Sequence of chain 45.C:
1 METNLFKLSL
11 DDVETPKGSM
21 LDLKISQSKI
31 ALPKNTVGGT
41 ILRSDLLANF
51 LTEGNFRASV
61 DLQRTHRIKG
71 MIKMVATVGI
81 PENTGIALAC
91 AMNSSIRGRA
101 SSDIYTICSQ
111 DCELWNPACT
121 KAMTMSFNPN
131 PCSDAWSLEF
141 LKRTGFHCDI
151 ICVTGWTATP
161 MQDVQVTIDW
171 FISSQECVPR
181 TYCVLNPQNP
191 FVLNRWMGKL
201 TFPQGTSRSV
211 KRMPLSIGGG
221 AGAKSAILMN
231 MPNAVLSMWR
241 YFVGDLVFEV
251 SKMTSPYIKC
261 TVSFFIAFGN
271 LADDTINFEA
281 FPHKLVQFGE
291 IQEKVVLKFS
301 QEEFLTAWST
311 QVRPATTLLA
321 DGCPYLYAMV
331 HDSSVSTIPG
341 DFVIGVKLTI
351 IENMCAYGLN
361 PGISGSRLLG

A small-molecule ligand and the protein it binds are described below.
Small molecule (SMILES): Nc1ccn([C@@H]2O[C@H](CO[P](=O)(O)O[C@H]3[C@@H](O)[C@H](n4ccc(=O)[nH]c4=O)O[C@@H]3CO[P](=O)(O)O[C@H]3[C@@H](O)[C@H](n4ccc(N)nc4=O)O[C@@H]3CO[P](=O)(O)O[C@H]3[C@@H](O)[C@H](n4ccc(=O)[nH]c4=O)O[C@@H]3CO[P](=O)(O)O[C@H]3[C@@H](O)[C@H](n4cnc5c(=O)nc(N)[nH]c54)O[C@@H]3CO[P](=O)(O)O[C@H]3[C@@H](O)[C@H](n4cnc5c(N)ncnc54)O[C@@H]3CO)[C@@H](O)[C@H]2O)c(=O)n1

Sequence of chain 50.C:
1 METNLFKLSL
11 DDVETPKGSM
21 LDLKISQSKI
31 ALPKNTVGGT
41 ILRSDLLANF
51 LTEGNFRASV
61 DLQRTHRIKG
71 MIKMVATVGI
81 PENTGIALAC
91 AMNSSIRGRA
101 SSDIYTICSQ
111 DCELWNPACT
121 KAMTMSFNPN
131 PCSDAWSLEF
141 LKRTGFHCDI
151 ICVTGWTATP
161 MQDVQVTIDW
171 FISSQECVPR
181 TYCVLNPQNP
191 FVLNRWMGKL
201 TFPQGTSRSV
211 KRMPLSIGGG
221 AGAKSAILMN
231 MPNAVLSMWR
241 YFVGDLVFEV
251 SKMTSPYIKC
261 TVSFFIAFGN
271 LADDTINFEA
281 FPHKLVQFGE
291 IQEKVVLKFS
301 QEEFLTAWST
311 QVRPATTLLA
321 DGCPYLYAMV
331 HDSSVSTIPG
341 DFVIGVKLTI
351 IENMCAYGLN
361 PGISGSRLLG

Binding-site contacts:
Ligand atom O4' contacts residue PRO190 of chain 50.C at 3.2 Å.
Ligand atom N3 contacts residue ARG180 of chain 50.C at 4.0 Å.
Ligand atom C1' contacts residue PRO190 of chain 50.C at 3.9 Å (hydrophobic).
Ligand atom P contacts residue SER126 of chain 50.C at 3.7 Å.
Ligand atom C1' contacts residue ARG180 of chain 50.C at 3.7 Å.
Ligand atom P contacts residue THR3 of chain 45.C at 3.9 Å.
Ligand atom C5' contacts residue THR124 of chain 50.C at 3.5 Å.
Ligand atom O3' contacts residue SER126 of chain 50.C at 3.3 Å.
Ligand atom OP1 contacts residue LYS7 of chain 45.C at 3.4 Å (salt-bridge).
Ligand atom OP1 contacts residue THR124 of chain 50.C at 4.0 Å.
Ligand atom C4' contacts residue GLU2 of chain 45.C at 3.5 Å.
Ligand atom C4' contacts residue THR124 of chain 50.C at 3.6 Å.
Ligand atom N7 contacts residue ILE350 of chain 50.C at 3.8 Å.
Ligand atom O3' contacts residue GLU2 of chain 45.C at 3.6 Å.
Ligand atom OP1 contacts residue THR3 of chain 45.C at 2.9 Å (h-bond).
Ligand atom OP1 contacts residue THR124 of chain 50.C at 3.8 Å.
Ligand atom C5 contacts residue ILE350 of chain 50.C at 3.6 Å (hydrophobic).
Ligand atom N3 contacts residue VAL192 of chain 50.C at 3.4 Å.
Ligand atom OP1 contacts residue ASN4 of chain 45.C at 3.5 Å.
Ligand atom O4' contacts residue ARG180 of chain 50.C at 4.0 Å.
Ligand atom O5' contacts residue LYS7 of chain 45.C at 3.4 Å (salt-bridge).
Ligand atom OP2 contacts residue LYS7 of chain 45.C at 2.6 Å (salt-bridge).
Ligand atom OP1 contacts residue SER126 of chain 50.C at 2.8 Å (h-bond).
Ligand atom O4' contacts residue MET1 of chain 45.C at 3.7 Å.
Ligand atom C6 contacts residue ILE350 of chain 50.C at 3.8 Å (hydrophobic).
Ligand atom O3' contacts residue THR3 of chain 45.C at 3.8 Å.
Ligand atom C4 contacts residue VAL192 of chain 50.C at 3.9 Å (hydrophobic).
Ligand atom C2 contacts residue ARG180 of chain 50.C at 3.6 Å.
Ligand atom C4' contacts residue SER126 of chain 50.C at 3.4 Å.
Ligand atom O2' contacts residue ARG180 of chain 50.C at 3.9 Å.
Ligand atom C5' contacts residue SER126 of chain 50.C at 3.9 Å.
Ligand atom O2' contacts residue MET125 of chain 50.C at 3.6 Å.
Ligand atom C2 contacts residue VAL192 of chain 50.C at 3.7 Å (hydrophobic).
Ligand atom C4' contacts residue MET1 of chain 45.C at 3.9 Å (hydrophobic).
Ligand atom O2' contacts residue MET1 of chain 45.C at 3.2 Å (h-bond).
Ligand atom N6 contacts residue THR349 of chain 50.C at 3.9 Å.
Ligand atom C5' contacts residue GLU2 of chain 45.C at 3.2 Å.
Ligand atom P contacts residue LYS7 of chain 45.C at 3.2 Å.
Ligand atom O2' contacts residue SER126 of chain 50.C at 3.6 Å (h-bond).
Ligand atom N6 contacts residue ILE350 of chain 50.C at 4.0 Å.